This protein binds this small molecule.
Small molecule (SMILES): CNC(=O)N1N=C(c2ccc(N)cc2)c2cc3c(cc2C[C@H]1C)OCO3

Binding-site contacts:
Ligand atom C22 contacts residue SER507 of chain 1.A at 3.2 Å.
Ligand atom C07 contacts residue PRO511 of chain 1.A at 3.8 Å (hydrophobic).
Ligand atom C21 contacts residue SER507 of chain 1.A at 3.8 Å.
Ligand atom C19 contacts residue LEU592 of chain 1.A at 3.5 Å (hydrophobic).
Ligand atom C19 contacts residue ASN763 of chain 1.A at 4.0 Å.
Ligand atom N11 contacts residue ASN763 of chain 1.A at 3.2 Å (h-bond).
Ligand atom O24 contacts residue PRO511 of chain 1.A at 2.8 Å (h-bond).
Ligand atom C06 contacts residue ASP510 of chain 1.A at 3.8 Å.
Ligand atom C21 contacts residue ASN763 of chain 1.A at 3.7 Å.
Ligand atom C16 contacts residue SER762 of chain 1.A at 3.8 Å.
Ligand atom C25 contacts residue PRO511 of chain 1.A at 3.6 Å (hydrophobic).
Ligand atom N12 contacts residue ASN763 of chain 1.A at 3.9 Å.
Ligand atom N23 contacts residue TYR588 of chain 1.A at 3.6 Å.
Ligand atom C08 contacts residue PRO511 of chain 1.A at 3.8 Å (hydrophobic).
Ligand atom C22 contacts residue ASN763 of chain 1.A at 3.8 Å.
Ligand atom C18 contacts residue LEU592 of chain 1.A at 3.4 Å (hydrophobic).
Ligand atom C05 contacts residue PHE595 of chain 1.A at 3.6 Å (hydrophobic).
Ligand atom C20 contacts residue ASN763 of chain 1.A at 3.7 Å.
Ligand atom C17 contacts residue ASN763 of chain 1.A at 3.8 Å.
Ligand atom O26 contacts residue PHE595 of chain 1.A at 3.0 Å.
Ligand atom C20 contacts residue LEU592 of chain 1.A at 3.9 Å (hydrophobic).
Ligand atom N23 contacts residue ILE583 of chain 1.D at 4.0 Å.
Ligand atom C08 contacts residue SER507 of chain 1.A at 4.0 Å.
Ligand atom N23 contacts residue LEU592 of chain 1.A at 3.8 Å.
Ligand atom C08 contacts residue LEU592 of chain 1.A at 3.9 Å (hydrophobic).
Ligand atom N15 contacts residue ASN763 of chain 1.A at 2.8 Å (h-bond).
Ligand atom C18 contacts residue ASN763 of chain 1.A at 4.0 Å.
Ligand atom O24 contacts residue ASP510 of chain 1.A at 3.0 Å.
Ligand atom N23 contacts residue SER587 of chain 1.D at 3.4 Å (h-bond).
Ligand atom C16 contacts residue SER760 of chain 1.A at 3.6 Å.
Ligand atom C13 contacts residue ASN763 of chain 1.A at 3.8 Å.
Ligand atom C25 contacts residue ASP510 of chain 1.A at 3.2 Å.
Ligand atom C06 contacts residue PHE595 of chain 1.A at 3.5 Å (hydrophobic).
Ligand atom O26 contacts residue ASP510 of chain 1.A at 3.8 Å.
Ligand atom C17 contacts residue LEU592 of chain 1.A at 3.9 Å (hydrophobic).
Ligand atom C21 contacts residue PHE508 of chain 1.A at 3.7 Å (hydrophobic).
Ligand atom C10 contacts residue ASN763 of chain 1.A at 4.1 Å.
Ligand atom C07 contacts residue ASP510 of chain 1.A at 3.7 Å.
Ligand atom C16 contacts residue ASN763 of chain 1.A at 3.2 Å.
Ligand atom C25 contacts residue PHE595 of chain 1.A at 3.6 Å (hydrophobic).

Sequence of chain 1.A:
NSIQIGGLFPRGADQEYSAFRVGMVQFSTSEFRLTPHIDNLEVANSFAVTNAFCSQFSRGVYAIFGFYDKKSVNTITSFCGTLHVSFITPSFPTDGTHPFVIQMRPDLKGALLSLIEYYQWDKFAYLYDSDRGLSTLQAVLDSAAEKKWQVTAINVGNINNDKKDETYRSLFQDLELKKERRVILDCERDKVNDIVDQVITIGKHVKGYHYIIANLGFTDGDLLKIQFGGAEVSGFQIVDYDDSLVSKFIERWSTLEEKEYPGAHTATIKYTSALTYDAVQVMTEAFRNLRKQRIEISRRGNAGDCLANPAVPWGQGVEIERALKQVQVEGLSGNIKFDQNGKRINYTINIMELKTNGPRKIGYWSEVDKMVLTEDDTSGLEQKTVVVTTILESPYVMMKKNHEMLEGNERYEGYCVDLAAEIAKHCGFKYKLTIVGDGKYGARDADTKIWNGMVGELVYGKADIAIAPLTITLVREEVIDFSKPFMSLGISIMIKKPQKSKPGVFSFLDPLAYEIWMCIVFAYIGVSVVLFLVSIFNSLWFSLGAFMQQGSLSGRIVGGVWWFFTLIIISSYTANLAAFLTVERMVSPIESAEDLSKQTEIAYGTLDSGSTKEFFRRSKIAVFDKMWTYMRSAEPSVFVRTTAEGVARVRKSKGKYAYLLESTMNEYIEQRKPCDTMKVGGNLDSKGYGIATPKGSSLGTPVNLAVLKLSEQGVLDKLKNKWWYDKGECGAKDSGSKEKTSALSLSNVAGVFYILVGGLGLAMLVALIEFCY

Sequence of chain 1.D:
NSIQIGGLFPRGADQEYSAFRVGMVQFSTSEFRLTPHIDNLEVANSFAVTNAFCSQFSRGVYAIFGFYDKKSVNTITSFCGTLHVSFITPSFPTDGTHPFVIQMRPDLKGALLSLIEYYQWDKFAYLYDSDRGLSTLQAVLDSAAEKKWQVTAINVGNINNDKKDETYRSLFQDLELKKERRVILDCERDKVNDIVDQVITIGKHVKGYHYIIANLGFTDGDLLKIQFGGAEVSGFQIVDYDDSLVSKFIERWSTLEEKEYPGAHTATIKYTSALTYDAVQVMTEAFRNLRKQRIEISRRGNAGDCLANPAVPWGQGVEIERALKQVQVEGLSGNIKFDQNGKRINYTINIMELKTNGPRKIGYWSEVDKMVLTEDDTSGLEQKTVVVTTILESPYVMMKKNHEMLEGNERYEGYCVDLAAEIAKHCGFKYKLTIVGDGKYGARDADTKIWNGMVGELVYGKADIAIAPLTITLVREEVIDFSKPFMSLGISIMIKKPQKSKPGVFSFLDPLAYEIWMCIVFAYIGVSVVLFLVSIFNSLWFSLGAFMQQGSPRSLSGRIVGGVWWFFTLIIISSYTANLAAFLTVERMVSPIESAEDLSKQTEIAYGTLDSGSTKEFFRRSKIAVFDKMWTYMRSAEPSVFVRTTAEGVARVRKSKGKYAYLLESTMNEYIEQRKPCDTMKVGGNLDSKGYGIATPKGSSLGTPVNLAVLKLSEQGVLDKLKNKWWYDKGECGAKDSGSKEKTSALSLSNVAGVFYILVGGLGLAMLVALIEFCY